Sequence of chain 1.A:
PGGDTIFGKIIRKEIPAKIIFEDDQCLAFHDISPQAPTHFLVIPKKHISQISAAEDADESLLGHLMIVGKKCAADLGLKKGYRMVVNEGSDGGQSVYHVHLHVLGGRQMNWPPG

A protein and the small-molecule ligand that binds it are described below.
Small molecule (SMILES): CCNS(=O)(=O)OC[C@H]1OC(n2cnc3c(N)ncnc32)[C@H](O)[C@@H]1O

Binding-site contacts:
Ligand atom S contacts residue GLY105 of chain 2.A at 3.7 Å.
Ligand atom O3S contacts residue HIS112 of chain 2.A at 3.0 Å (h-bond).
Ligand atom O3S contacts residue HIS114 of chain 2.A at 3.3 Å (h-bond).
Ligand atom O2S contacts residue SER107 of chain 2.A at 2.8 Å (h-bond).
Ligand atom C2 contacts residue HIS42 of chain 2.A at 3.4 Å.
Ligand atom C4 contacts residue ILE44 of chain 2.A at 3.5 Å (hydrophobic).
Ligand atom O4' contacts residue LEU53 of chain 2.A at 3.5 Å.
Ligand atom O3S contacts residue ASN99 of chain 2.A at 2.8 Å (h-bond).
Ligand atom C11 contacts residue TRP123 of chain 1.A at 3.2 Å (hydrophobic).
Ligand atom O2' contacts residue ASP43 of chain 2.A at 2.5 Å (salt-bridge).
Ligand atom C2 contacts residue PHE41 of chain 2.A at 3.5 Å (hydrophobic).
Ligand atom N9 contacts residue ILE44 of chain 2.A at 3.8 Å.
Ligand atom O3' contacts residue ASP43 of chain 2.A at 2.6 Å (salt-bridge).
Ligand atom S contacts residue SER107 of chain 2.A at 3.9 Å.
Ligand atom C2' contacts residue ASP43 of chain 2.A at 3.7 Å.
Ligand atom O3S contacts residue GLY105 of chain 2.A at 3.7 Å.
Ligand atom O4' contacts residue PHE19 of chain 2.A at 3.3 Å.
Ligand atom O2S contacts residue GLN106 of chain 2.A at 3.5 Å.
Ligand atom N1S contacts residue SER107 of chain 2.A at 3.2 Å (h-bond).
Ligand atom O3' contacts residue HIS114 of chain 2.A at 3.6 Å.
Ligand atom N3 contacts residue ASP43 of chain 2.A at 3.8 Å.
Ligand atom O5' contacts residue HIS112 of chain 2.A at 2.6 Å (h-bond).
Ligand atom C3' contacts residue ASP43 of chain 2.A at 3.5 Å.
Ligand atom C11 contacts residue HIS114 of chain 2.A at 3.7 Å.
Ligand atom S contacts residue HIS112 of chain 2.A at 3.1 Å (h-bond).
Ligand atom C5 contacts residue ILE44 of chain 2.A at 3.7 Å (hydrophobic).
Ligand atom O2' contacts residue SER45 of chain 2.A at 3.7 Å.
Ligand atom O2S contacts residue VAL108 of chain 2.A at 3.3 Å (h-bond).
Ligand atom O2S contacts residue HIS112 of chain 2.A at 3.1 Å (h-bond).
Ligand atom O5' contacts residue HIS114 of chain 2.A at 3.1 Å (h-bond).
Ligand atom N3 contacts residue ILE44 of chain 2.A at 3.3 Å (h-bond).
Ligand atom N6 contacts residue ILE22 of chain 2.A at 3.7 Å.
Ligand atom O2' contacts residue ILE44 of chain 2.A at 3.5 Å.
Ligand atom N7 contacts residue ILE18 of chain 2.A at 3.6 Å.
Ligand atom C5' contacts residue HIS112 of chain 2.A at 3.2 Å.
Ligand atom C4' contacts residue ASP43 of chain 2.A at 3.7 Å.
Ligand atom C10 contacts residue GLY105 of chain 2.A at 3.6 Å.
Ligand atom C2 contacts residue ILE44 of chain 2.A at 3.3 Å (hydrophobic).
Ligand atom C11 contacts residue ASN99 of chain 2.A at 3.5 Å.
Ligand atom N1S contacts residue GLY105 of chain 2.A at 2.7 Å (h-bond).

Sequence of chain 2.A:
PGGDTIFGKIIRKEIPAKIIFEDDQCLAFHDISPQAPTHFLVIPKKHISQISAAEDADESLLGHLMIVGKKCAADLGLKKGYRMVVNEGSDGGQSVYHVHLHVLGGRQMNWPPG